Sequence of chain 1.A:
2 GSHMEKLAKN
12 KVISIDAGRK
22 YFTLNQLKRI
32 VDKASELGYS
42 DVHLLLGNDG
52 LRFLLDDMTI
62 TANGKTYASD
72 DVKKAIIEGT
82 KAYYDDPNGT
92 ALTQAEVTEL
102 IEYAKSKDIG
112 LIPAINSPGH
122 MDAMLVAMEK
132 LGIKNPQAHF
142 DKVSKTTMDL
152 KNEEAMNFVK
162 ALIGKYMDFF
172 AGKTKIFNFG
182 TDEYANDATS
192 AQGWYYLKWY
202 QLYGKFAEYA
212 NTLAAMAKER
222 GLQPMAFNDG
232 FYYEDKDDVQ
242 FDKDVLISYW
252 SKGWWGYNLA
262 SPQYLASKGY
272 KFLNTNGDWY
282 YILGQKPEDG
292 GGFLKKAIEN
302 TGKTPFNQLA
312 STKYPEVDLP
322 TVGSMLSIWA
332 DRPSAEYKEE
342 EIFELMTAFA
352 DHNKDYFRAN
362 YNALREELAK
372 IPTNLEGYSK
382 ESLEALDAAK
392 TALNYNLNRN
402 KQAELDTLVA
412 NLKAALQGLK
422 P

Binding-site contacts:
Ligand atom C2 contacts residue ASP183 of chain 1.A at 3.8 Å.
Ligand atom O1 contacts residue TRP251 of chain 1.A at 2.7 Å.
Ligand atom C8 contacts residue TRP251 of chain 1.A at 3.8 Å (hydrophobic).
Ligand atom C5 contacts residue TRP330 of chain 1.A at 3.8 Å (hydrophobic).
Ligand atom N2 contacts residue GLU184 of chain 1.A at 3.4 Å (salt-bridge).
Ligand atom C8 contacts residue PHE228 of chain 1.A at 3.7 Å (hydrophobic).
Ligand atom N2 contacts residue ASP183 of chain 1.A at 2.8 Å (salt-bridge).
Ligand atom O6 contacts residue ILE283 of chain 1.A at 3.3 Å.
Ligand atom O3 contacts residue ARG20 of chain 1.A at 2.7 Å (salt-bridge).
Ligand atom O7 contacts residue TRP330 of chain 1.A at 3.5 Å.
Ligand atom O4 contacts residue TRP330 of chain 1.A at 3.2 Å.
Ligand atom O6 contacts residue ASP332 of chain 1.A at 2.6 Å (salt-bridge).
Ligand atom C7 contacts residue TRP330 of chain 1.A at 3.9 Å (hydrophobic).
Ligand atom O4 contacts residue ARG20 of chain 1.A at 2.7 Å (salt-bridge).
Ligand atom N1 contacts residue TRP251 of chain 1.A at 3.6 Å.
Ligand atom C2 contacts residue GLU184 of chain 1.A at 2.9 Å.
Ligand atom C7 contacts residue ASP183 of chain 1.A at 3.6 Å.
Ligand atom O5 contacts residue TYR281 of chain 1.A at 3.7 Å.
Ligand atom C4 contacts residue EDO1 of chain 1.G at 3.9 Å.
Ligand atom C6 contacts residue TRP330 of chain 1.A at 3.8 Å (hydrophobic).
Ligand atom N1 contacts residue GLU184 of chain 1.A at 3.5 Å (salt-bridge).
Ligand atom C3 contacts residue GLU184 of chain 1.A at 4.0 Å.
Ligand atom O4 contacts residue ASP332 of chain 1.A at 2.6 Å (salt-bridge).
Ligand atom O3 contacts residue HIS121 of chain 1.A at 3.4 Å (h-bond).
Ligand atom C4 contacts residue ASP332 of chain 1.A at 3.6 Å.
Ligand atom C5 contacts residue TYR281 of chain 1.A at 3.9 Å (hydrophobic).
Ligand atom C6 contacts residue ILE283 of chain 1.A at 3.6 Å (hydrophobic).
Ligand atom C3 contacts residue ARG20 of chain 1.A at 3.7 Å.
Ligand atom C3 contacts residue TRP330 of chain 1.A at 3.7 Å (hydrophobic).
Ligand atom C2 contacts residue EDO1 of chain 1.G at 3.8 Å.
Ligand atom C4 contacts residue ARG20 of chain 1.A at 3.6 Å.
Ligand atom C8 contacts residue ASP183 of chain 1.A at 3.5 Å.
Ligand atom O7 contacts residue TYR281 of chain 1.A at 2.6 Å (h-bond).
Ligand atom C4 contacts residue TRP330 of chain 1.A at 3.9 Å (hydrophobic).
Ligand atom C1 contacts residue GLU184 of chain 1.A at 3.5 Å.
Ligand atom C7 contacts residue TYR281 of chain 1.A at 3.6 Å (hydrophobic).
Ligand atom C6 contacts residue ASP332 of chain 1.A at 3.4 Å.
Ligand atom O3 contacts residue TRP330 of chain 1.A at 3.8 Å.
Ligand atom O3 contacts residue GLU184 of chain 1.A at 4.0 Å.
Ligand atom C8 contacts residue TYR281 of chain 1.A at 3.8 Å (hydrophobic).

A protein and the small-molecule ligand that binds it are described below.
Small molecule (SMILES): CC(=O)N[C@H]1/C(=N/O)O[C@H](CO)[C@@H](O)[C@@H]1O